Binding-site contacts:
Ligand atom C3 contacts residue THR179 of chain 1.G at 4.0 Å.
Ligand atom C4 contacts residue ILE32 of chain 1.G at 4.0 Å (hydrophobic).
Ligand atom C1 contacts residue LEU178 of chain 1.G at 4.4 Å (hydrophobic).
Ligand atom O6 contacts residue CYS33 of chain 1.G at 4.1 Å.
Ligand atom C2 contacts residue THR179 of chain 1.G at 3.9 Å.
Ligand atom O6 contacts residue THR179 of chain 1.G at 3.0 Å (h-bond).
Ligand atom C4 contacts residue LYS40 of chain 1.G at 3.6 Å.
Ligand atom O5 contacts residue THR36 of chain 1.G at 4.5 Å.
Ligand atom O5 contacts residue CYS38 of chain 1.G at 3.7 Å.
Ligand atom O6 contacts residue ILE32 of chain 1.G at 3.0 Å (h-bond).
Ligand atom C3 contacts residue LYS40 of chain 1.G at 3.5 Å.
Ligand atom C2 contacts residue ALA34 of chain 1.G at 3.8 Å (hydrophobic).
Ligand atom C1 contacts residue GLU472 of chain 1.G at 3.4 Å.
Ligand atom C3 contacts residue ILE32 of chain 1.G at 4.3 Å (hydrophobic).
Ligand atom C1 contacts residue ALA34 of chain 1.G at 4.1 Å (hydrophobic).
Ligand atom C2 contacts residue LYS40 of chain 1.G at 3.6 Å.
Ligand atom C4 contacts residue LEU20 of chain 1.G at 4.3 Å (hydrophobic).
Ligand atom C1 contacts residue ALA180 of chain 1.G at 4.0 Å (hydrophobic).
Ligand atom C1 contacts residue LYS40 of chain 1.G at 3.8 Å.
Ligand atom O6 contacts residue ALA34 of chain 1.G at 3.5 Å (h-bond).
Ligand atom C4 contacts residue CYS38 of chain 1.G at 3.6 Å (hydrophobic).
Ligand atom C2 contacts residue GLU472 of chain 1.G at 4.4 Å.
Ligand atom C2 contacts residue PRO35 of chain 1.G at 4.2 Å (hydrophobic).
Ligand atom C1 contacts residue THR179 of chain 1.G at 3.4 Å.
Ligand atom C4 contacts residue ALA34 of chain 1.G at 3.7 Å (hydrophobic).
Ligand atom O6 contacts residue LEU178 of chain 1.G at 4.4 Å.
Ligand atom O5 contacts residue PRO35 of chain 1.G at 3.1 Å (h-bond).
Ligand atom O5 contacts residue ALA34 of chain 1.G at 2.5 Å (h-bond).
Ligand atom C3 contacts residue ALA34 of chain 1.G at 4.2 Å (hydrophobic).
Ligand atom C2 contacts residue CYS38 of chain 1.G at 4.3 Å (hydrophobic).
Ligand atom O5 contacts residue THR179 of chain 1.G at 3.7 Å.

The protein below binds the small molecule below.
Small molecule (SMILES): C[C@@H](O)[C@@H](C)O

Sequence of chain 1.G:
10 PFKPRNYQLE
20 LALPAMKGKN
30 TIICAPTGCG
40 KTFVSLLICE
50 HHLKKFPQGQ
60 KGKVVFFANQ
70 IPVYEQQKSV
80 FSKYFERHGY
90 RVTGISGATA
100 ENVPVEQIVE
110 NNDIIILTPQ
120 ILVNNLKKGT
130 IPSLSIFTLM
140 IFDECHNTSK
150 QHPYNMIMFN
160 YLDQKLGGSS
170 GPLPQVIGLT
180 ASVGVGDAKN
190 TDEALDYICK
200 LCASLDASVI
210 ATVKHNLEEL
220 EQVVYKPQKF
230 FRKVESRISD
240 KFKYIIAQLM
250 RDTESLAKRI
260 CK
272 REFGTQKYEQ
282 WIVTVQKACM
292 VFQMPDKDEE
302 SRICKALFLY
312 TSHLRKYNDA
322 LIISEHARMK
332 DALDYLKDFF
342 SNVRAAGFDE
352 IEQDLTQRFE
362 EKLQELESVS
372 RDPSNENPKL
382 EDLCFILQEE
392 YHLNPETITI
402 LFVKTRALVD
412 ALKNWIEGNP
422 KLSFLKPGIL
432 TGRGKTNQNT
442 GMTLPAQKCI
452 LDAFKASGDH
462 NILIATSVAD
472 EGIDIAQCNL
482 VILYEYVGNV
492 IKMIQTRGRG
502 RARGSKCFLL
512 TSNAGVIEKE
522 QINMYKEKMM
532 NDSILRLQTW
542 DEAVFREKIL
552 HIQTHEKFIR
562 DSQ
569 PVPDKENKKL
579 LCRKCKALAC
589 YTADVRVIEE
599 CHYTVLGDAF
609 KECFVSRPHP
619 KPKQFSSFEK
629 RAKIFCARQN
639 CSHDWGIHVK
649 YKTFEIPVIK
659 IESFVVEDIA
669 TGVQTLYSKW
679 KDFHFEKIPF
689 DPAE